Sequence of chain 1.F:
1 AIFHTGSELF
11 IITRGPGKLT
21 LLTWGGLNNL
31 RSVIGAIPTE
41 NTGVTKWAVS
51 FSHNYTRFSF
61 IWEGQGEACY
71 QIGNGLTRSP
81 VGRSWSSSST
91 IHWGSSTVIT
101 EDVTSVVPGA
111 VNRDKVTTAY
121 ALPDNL

This protein binds this small molecule.
Small molecule (SMILES): CC(=O)N[C@@H]1[C@@H](O[C@@H]2O[C@H](CO)[C@H](O)[C@H](O)[C@H]2O[C@@H]2O[C@@H](C)[C@@H](O)[C@@H](O)[C@@H]2O)[C@H](O)[C@@H](CO)O[C@H]1O

Sequence of chain 1.E:
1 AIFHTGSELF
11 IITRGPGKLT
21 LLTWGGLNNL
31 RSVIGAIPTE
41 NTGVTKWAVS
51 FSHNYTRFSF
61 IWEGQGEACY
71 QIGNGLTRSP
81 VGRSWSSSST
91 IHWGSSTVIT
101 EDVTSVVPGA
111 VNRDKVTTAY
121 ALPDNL

Binding-site contacts:
Ligand atom C1 contacts residue SO41 of chain 1.CA at 3.6 Å.
Ligand atom C4 contacts residue ASN54 of chain 1.E at 3.9 Å.
Ligand atom C2 contacts residue ARG113 of chain 1.F at 4.0 Å.
Ligand atom C2 contacts residue LEU27 of chain 1.E at 3.7 Å (hydrophobic).
Ligand atom O5 contacts residue SO41 of chain 1.CA at 3.9 Å.
Ligand atom C2 contacts residue ASN54 of chain 1.E at 3.7 Å.
Ligand atom O5 contacts residue TRP93 of chain 1.E at 4.1 Å.
Ligand atom C5 contacts residue ASN54 of chain 1.E at 4.0 Å.
Ligand atom C2 contacts residue HIS53 of chain 1.E at 4.1 Å.
Ligand atom C8 contacts residue SO41 of chain 1.CA at 3.8 Å.
Ligand atom O3 contacts residue ARG113 of chain 1.F at 3.1 Å (salt-bridge).
Ligand atom C6 contacts residue SO41 of chain 1.Z at 3.9 Å.
Ligand atom C6 contacts residue LEU27 of chain 1.E at 4.0 Å (hydrophobic).
Ligand atom C2 contacts residue ARG113 of chain 1.F at 3.9 Å.
Ligand atom O4 contacts residue LEU27 of chain 1.E at 3.9 Å.
Ligand atom O1 contacts residue TRP93 of chain 1.E at 3.6 Å.
Ligand atom O2 contacts residue ARG113 of chain 1.F at 3.2 Å (salt-bridge).
Ligand atom C3 contacts residue SO41 of chain 1.CA at 3.7 Å.
Ligand atom C3 contacts residue HIS53 of chain 1.E at 3.8 Å.
Ligand atom C6 contacts residue TRP93 of chain 1.E at 4.0 Å (hydrophobic).
Ligand atom O7 contacts residue TRP93 of chain 1.E at 2.9 Å (h-bond).
Ligand atom C3 contacts residue ARG113 of chain 1.F at 3.5 Å.
Ligand atom O4 contacts residue ASN54 of chain 1.E at 2.9 Å (h-bond).
Ligand atom C7 contacts residue TRP93 of chain 1.E at 4.0 Å (hydrophobic).
Ligand atom N2 contacts residue SO41 of chain 1.CA at 3.6 Å.
Ligand atom O5 contacts residue ASN54 of chain 1.E at 3.3 Å.
Ligand atom C1 contacts residue ASN54 of chain 1.E at 3.4 Å.
Ligand atom C6 contacts residue ASN54 of chain 1.E at 4.0 Å.
Ligand atom O2 contacts residue ARG113 of chain 1.F at 2.9 Å (salt-bridge).
Ligand atom O3 contacts residue LEU27 of chain 1.E at 3.6 Å.
Ligand atom O4 contacts residue HIS53 of chain 1.E at 3.3 Å.
Ligand atom C5 contacts residue SO41 of chain 1.CA at 3.8 Å.
Ligand atom O5 contacts residue LEU27 of chain 1.E at 3.5 Å.
Ligand atom O4 contacts residue LEU27 of chain 1.E at 4.1 Å.
Ligand atom O3 contacts residue HIS53 of chain 1.E at 2.9 Å (h-bond).
Ligand atom O6 contacts residue THR56 of chain 1.E at 3.5 Å.
Ligand atom C8 contacts residue ARG113 of chain 1.F at 3.6 Å.
Ligand atom C6 contacts residue TYR55 of chain 1.E at 3.6 Å (hydrophobic).
Ligand atom C3 contacts residue ARG113 of chain 1.F at 3.8 Å.
Ligand atom O6 contacts residue SO41 of chain 1.Z at 4.0 Å.